Sequence of chain 1.C:
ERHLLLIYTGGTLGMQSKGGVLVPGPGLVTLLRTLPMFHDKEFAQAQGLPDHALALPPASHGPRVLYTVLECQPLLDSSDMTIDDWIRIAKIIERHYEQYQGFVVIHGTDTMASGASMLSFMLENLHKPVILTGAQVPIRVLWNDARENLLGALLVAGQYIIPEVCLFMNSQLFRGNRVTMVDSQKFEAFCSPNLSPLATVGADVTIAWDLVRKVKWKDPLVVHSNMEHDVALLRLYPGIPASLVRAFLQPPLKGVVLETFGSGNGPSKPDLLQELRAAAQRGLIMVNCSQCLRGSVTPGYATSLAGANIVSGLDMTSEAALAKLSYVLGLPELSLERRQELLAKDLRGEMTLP

A small-molecule ligand and the protein it binds are described below.
Small molecule (SMILES): NC(=O)C[C@H](N)C(=O)O

Sequence of chain 1.B:
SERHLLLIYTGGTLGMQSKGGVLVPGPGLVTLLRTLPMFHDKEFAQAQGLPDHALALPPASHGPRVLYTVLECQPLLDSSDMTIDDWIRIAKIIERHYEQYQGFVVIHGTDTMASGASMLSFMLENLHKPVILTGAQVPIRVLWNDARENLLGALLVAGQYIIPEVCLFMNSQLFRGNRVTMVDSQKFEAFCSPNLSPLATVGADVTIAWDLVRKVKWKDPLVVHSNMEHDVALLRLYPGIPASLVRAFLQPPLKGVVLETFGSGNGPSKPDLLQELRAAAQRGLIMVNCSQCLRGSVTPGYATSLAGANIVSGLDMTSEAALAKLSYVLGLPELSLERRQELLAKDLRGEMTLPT

Binding-site contacts:
Ligand atom N contacts residue ASN295 of chain 1.B at 3.9 Å.
Ligand atom OXT contacts residue GLY138 of chain 1.C at 3.5 Å.
Ligand atom CA contacts residue ASP107 of chain 1.C at 3.8 Å.
Ligand atom CG contacts residue ALA165 of chain 1.C at 3.6 Å (hydrophobic).
Ligand atom C contacts residue THR139 of chain 1.C at 3.9 Å.
Ligand atom OXT contacts residue ASP107 of chain 1.C at 3.4 Å (salt-bridge).
Ligand atom OXT contacts residue MET45 of chain 1.C at 3.5 Å.
Ligand atom CB contacts residue THR42 of chain 1.C at 3.3 Å.
Ligand atom CG contacts residue THR139 of chain 1.C at 3.1 Å.
Ligand atom C contacts residue ASP140 of chain 1.C at 3.7 Å.
Ligand atom OXT contacts residue THR42 of chain 1.C at 3.9 Å.
Ligand atom OD1 contacts residue THR42 of chain 1.C at 3.1 Å (h-bond).
Ligand atom C contacts residue SER108 of chain 1.C at 3.5 Å.
Ligand atom N contacts residue TYR331 of chain 1.B at 3.7 Å.
Ligand atom OXT contacts residue GLY41 of chain 1.C at 3.4 Å.
Ligand atom CA contacts residue THR42 of chain 1.C at 3.3 Å.
Ligand atom O contacts residue ASP107 of chain 1.C at 3.6 Å.
Ligand atom ND2 contacts residue GLN166 of chain 1.C at 3.7 Å.
Ligand atom ND2 contacts residue THR42 of chain 1.C at 2.9 Å (h-bond).
Ligand atom ND2 contacts residue ALA165 of chain 1.C at 2.9 Å (h-bond).
Ligand atom OD1 contacts residue THR139 of chain 1.C at 3.0 Å (h-bond).
Ligand atom CG contacts residue THR42 of chain 1.C at 2.8 Å.
Ligand atom N contacts residue ASP140 of chain 1.C at 2.8 Å (salt-bridge).
Ligand atom OD1 contacts residue GLY138 of chain 1.C at 3.3 Å.
Ligand atom C contacts residue ASP107 of chain 1.C at 3.4 Å.
Ligand atom CA contacts residue ASP140 of chain 1.C at 3.7 Å.
Ligand atom OXT contacts residue SER108 of chain 1.C at 2.9 Å (h-bond).
Ligand atom ND2 contacts residue THR139 of chain 1.C at 3.3 Å (h-bond).
Ligand atom O contacts residue GLY138 of chain 1.C at 3.4 Å.
Ligand atom CA contacts residue TYR331 of chain 1.B at 4.0 Å (hydrophobic).
Ligand atom O contacts residue SER108 of chain 1.C at 2.4 Å (h-bond).
Ligand atom CB contacts residue ASP140 of chain 1.C at 3.4 Å.
Ligand atom CB contacts residue THR139 of chain 1.C at 3.2 Å.
Ligand atom ND2 contacts residue TYR331 of chain 1.B at 3.6 Å.
Ligand atom OD1 contacts residue ALA165 of chain 1.C at 3.6 Å (h-bond).
Ligand atom O contacts residue ASP140 of chain 1.C at 3.1 Å (salt-bridge).
Ligand atom C contacts residue GLY138 of chain 1.C at 3.6 Å.
Ligand atom N contacts residue ASP107 of chain 1.C at 2.9 Å (salt-bridge).
Ligand atom O contacts residue THR139 of chain 1.C at 3.4 Å (h-bond).
Ligand atom CB contacts residue TYR331 of chain 1.B at 4.0 Å (hydrophobic).